Sequence of chain 3.A:
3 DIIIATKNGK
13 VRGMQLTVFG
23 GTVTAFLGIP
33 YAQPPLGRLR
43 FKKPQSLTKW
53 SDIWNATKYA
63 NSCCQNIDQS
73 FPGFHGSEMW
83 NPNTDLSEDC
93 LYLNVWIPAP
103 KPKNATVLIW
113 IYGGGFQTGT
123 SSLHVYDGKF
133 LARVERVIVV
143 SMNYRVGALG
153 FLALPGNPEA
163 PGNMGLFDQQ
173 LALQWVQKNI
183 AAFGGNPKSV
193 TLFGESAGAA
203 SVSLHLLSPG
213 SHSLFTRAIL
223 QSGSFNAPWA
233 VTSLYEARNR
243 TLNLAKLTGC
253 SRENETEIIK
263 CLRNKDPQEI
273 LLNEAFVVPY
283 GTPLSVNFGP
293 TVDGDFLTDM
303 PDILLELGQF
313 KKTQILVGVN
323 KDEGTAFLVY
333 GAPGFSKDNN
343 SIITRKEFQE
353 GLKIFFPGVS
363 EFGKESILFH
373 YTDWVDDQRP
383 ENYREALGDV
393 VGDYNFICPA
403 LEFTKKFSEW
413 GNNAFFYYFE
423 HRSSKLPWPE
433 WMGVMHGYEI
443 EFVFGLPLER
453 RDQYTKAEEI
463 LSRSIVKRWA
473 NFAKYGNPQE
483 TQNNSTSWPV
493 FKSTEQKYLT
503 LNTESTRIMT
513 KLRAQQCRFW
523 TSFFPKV

Binding-site contacts:
Ligand atom C4 contacts residue ASN256 of chain 3.A at 4.0 Å.
Ligand atom O4 contacts residue THR258 of chain 3.A at 3.6 Å.
Ligand atom C5 contacts residue GLU259 of chain 3.A at 3.5 Å.
Ligand atom C3 contacts residue ASN256 of chain 3.A at 3.8 Å.
Ligand atom O4 contacts residue ASN256 of chain 3.A at 4.0 Å.
Ligand atom O7 contacts residue ASN256 of chain 3.A at 3.5 Å (h-bond).
Ligand atom N2 contacts residue ASN256 of chain 3.A at 3.0 Å (h-bond).
Ligand atom O5 contacts residue ASN256 of chain 3.A at 2.5 Å (h-bond).
Ligand atom C4 contacts residue THR258 of chain 3.A at 4.4 Å.
Ligand atom O6 contacts residue GLU259 of chain 3.A at 4.0 Å.
Ligand atom O5 contacts residue GLU259 of chain 3.A at 3.8 Å.
Ligand atom C1 contacts residue ASN256 of chain 3.A at 1.4 Å.
Ligand atom C7 contacts residue ASN256 of chain 3.A at 3.7 Å.
Ligand atom C5 contacts residue ASN256 of chain 3.A at 3.4 Å.
Ligand atom C6 contacts residue GLU259 of chain 3.A at 3.2 Å.
Ligand atom C2 contacts residue ASN256 of chain 3.A at 2.7 Å.
Ligand atom C3 contacts residue THR258 of chain 3.A at 4.4 Å.

A small-molecule ligand and the protein it binds are described below.
Small molecule (SMILES): CC(=O)N[C@@H]1[C@@H](O)[C@H](O)[C@@H](CO)O[C@H]1O